Sequence of chain 1.A:
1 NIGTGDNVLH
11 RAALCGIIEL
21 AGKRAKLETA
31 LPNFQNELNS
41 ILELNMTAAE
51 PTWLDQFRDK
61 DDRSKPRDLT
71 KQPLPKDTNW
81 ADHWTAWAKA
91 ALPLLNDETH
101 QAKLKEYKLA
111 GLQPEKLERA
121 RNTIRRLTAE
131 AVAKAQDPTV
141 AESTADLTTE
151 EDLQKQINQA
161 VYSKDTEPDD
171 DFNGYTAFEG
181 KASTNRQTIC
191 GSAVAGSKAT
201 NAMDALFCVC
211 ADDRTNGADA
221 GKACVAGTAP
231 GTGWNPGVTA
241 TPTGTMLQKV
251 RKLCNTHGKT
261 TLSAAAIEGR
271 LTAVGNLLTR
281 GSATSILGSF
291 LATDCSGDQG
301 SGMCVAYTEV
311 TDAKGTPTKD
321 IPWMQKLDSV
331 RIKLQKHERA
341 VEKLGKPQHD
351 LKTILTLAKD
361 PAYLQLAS

Binding-site contacts:
Ligand atom O3 contacts residue PRO75 of chain 1.A at 3.5 Å.
Ligand atom C5 contacts residue ASN45 of chain 1.A at 3.6 Å.
Ligand atom C6 contacts residue ASN79 of chain 1.A at 3.7 Å.
Ligand atom O6 contacts residue GLU50 of chain 1.A at 3.5 Å (salt-bridge).
Ligand atom O2 contacts residue TRP80 of chain 1.A at 3.2 Å (h-bond).
Ligand atom O6 contacts residue ALA49 of chain 1.A at 3.6 Å.
Ligand atom O3 contacts residue ASP77 of chain 1.A at 2.7 Å (salt-bridge).
Ligand atom O4 contacts residue ASP77 of chain 1.A at 2.7 Å (salt-bridge).
Ligand atom O2 contacts residue THR78 of chain 1.A at 3.5 Å.
Ligand atom C5 contacts residue TRP87 of chain 1.A at 3.6 Å (hydrophobic).
Ligand atom C8 contacts residue GLU50 of chain 1.A at 3.8 Å.
Ligand atom O4 contacts residue ARG125 of chain 1.A at 3.5 Å (salt-bridge).
Ligand atom O4 contacts residue TRP80 of chain 1.A at 3.0 Å (h-bond).
Ligand atom C1 contacts residue TRP80 of chain 1.A at 3.6 Å (hydrophobic).
Ligand atom C2 contacts residue ASN79 of chain 1.A at 3.3 Å.
Ligand atom O3 contacts residue THR78 of chain 1.A at 3.6 Å.
Ligand atom O6 contacts residue THR78 of chain 1.A at 3.6 Å.
Ligand atom N2 contacts residue ASN45 of chain 1.A at 3.0 Å (h-bond).
Ligand atom O2 contacts residue ASN79 of chain 1.A at 2.4 Å (h-bond).
Ligand atom O3 contacts residue ASP77 of chain 1.A at 3.6 Å.
Ligand atom O5 contacts residue TRP80 of chain 1.A at 3.2 Å (h-bond).
Ligand atom O5 contacts residue ASN45 of chain 1.A at 2.3 Å (h-bond).
Ligand atom C2 contacts residue THR78 of chain 1.A at 3.7 Å.
Ligand atom O4 contacts residue ASN79 of chain 1.A at 3.6 Å.
Ligand atom N2 contacts residue TRP53 of chain 1.A at 3.4 Å.
Ligand atom C2 contacts residue ASP77 of chain 1.A at 3.5 Å.
Ligand atom C1 contacts residue ASN45 of chain 1.A at 1.4 Å.
Ligand atom O3 contacts residue TRP87 of chain 1.A at 3.3 Å.
Ligand atom C8 contacts residue THR128 of chain 1.A at 3.7 Å.
Ligand atom O6 contacts residue ARG125 of chain 1.A at 3.6 Å.
Ligand atom C4 contacts residue ASP77 of chain 1.A at 3.7 Å.
Ligand atom C3 contacts residue TRP53 of chain 1.A at 3.7 Å (hydrophobic).
Ligand atom C3 contacts residue ASP77 of chain 1.A at 3.4 Å.
Ligand atom O7 contacts residue ARG125 of chain 1.A at 3.0 Å (salt-bridge).
Ligand atom C3 contacts residue THR78 of chain 1.A at 3.7 Å.
Ligand atom O4 contacts residue ASN79 of chain 1.A at 3.6 Å.
Ligand atom C8 contacts residue VAL132 of chain 1.A at 3.7 Å (hydrophobic).
Ligand atom C2 contacts residue ASN45 of chain 1.A at 2.5 Å.
Ligand atom C7 contacts residue ASN45 of chain 1.A at 3.7 Å.
Ligand atom O7 contacts residue TRP87 of chain 1.A at 3.0 Å (h-bond).

A small-molecule ligand and the protein it binds are described below.
Small molecule (SMILES): CC(=O)N[C@H]1[C@H](O[C@H]2[C@H](O)[C@@H](NC(C)=O)CO[C@@H]2CO)O[C@H](CO)[C@@H](O[C@@H]2O[C@H](CO[C@H]3O[C@H](CO)[C@@H](O)[C@H](O)[C@@H]3O)[C@@H](O)[C@H](O[C@H]3O[C@H](CO)[C@@H](O)[C@H](O)[C@@H]3O[C@H]3O[C@H](CO)[C@@H](O)[C@H](O)[C@@H]3O)[C@@H]2O)[C@@H]1O